Binding-site contacts:
Ligand atom C4 contacts residue HIS146 of chain 1.B at 3.5 Å.
Ligand atom C7 contacts residue ASN148 of chain 1.B at 3.3 Å.
Ligand atom O5 contacts residue SER151 of chain 1.B at 3.8 Å.
Ligand atom C5 contacts residue ASN149 of chain 1.B at 3.7 Å.
Ligand atom C7 contacts residue ASN149 of chain 1.B at 3.9 Å.
Ligand atom N2 contacts residue ASN148 of chain 1.B at 4.2 Å.
Ligand atom O7 contacts residue ASN149 of chain 1.B at 4.5 Å.
Ligand atom C8 contacts residue ASN148 of chain 1.B at 4.0 Å.
Ligand atom C6 contacts residue HIS146 of chain 1.B at 3.6 Å.
Ligand atom N2 contacts residue ASN149 of chain 1.B at 2.9 Å (h-bond).
Ligand atom O6 contacts residue MET153 of chain 1.B at 3.8 Å.
Ligand atom C3 contacts residue ASN149 of chain 1.B at 3.8 Å.
Ligand atom C1 contacts residue ASN149 of chain 1.B at 1.4 Å.
Ligand atom C5 contacts residue HIS146 of chain 1.B at 3.9 Å.
Ligand atom C2 contacts residue ASN148 of chain 1.B at 4.3 Å.
Ligand atom O4 contacts residue HIS146 of chain 1.B at 3.8 Å.
Ligand atom O5 contacts residue HIS146 of chain 1.B at 4.0 Å.
Ligand atom O6 contacts residue SER151 of chain 1.B at 3.4 Å.
Ligand atom C5 contacts residue SER151 of chain 1.B at 4.4 Å.
Ligand atom O5 contacts residue ASN149 of chain 1.B at 2.4 Å (h-bond).
Ligand atom C4 contacts residue ASN149 of chain 1.B at 4.3 Å.
Ligand atom O3 contacts residue HIS146 of chain 1.B at 4.4 Å.
Ligand atom C2 contacts residue ASN149 of chain 1.B at 2.5 Å.
Ligand atom C6 contacts residue MET153 of chain 1.B at 3.8 Å (hydrophobic).
Ligand atom O7 contacts residue ASN148 of chain 1.B at 2.4 Å (h-bond).
Ligand atom C6 contacts residue SER151 of chain 1.B at 3.7 Å.

The protein below binds the small molecule below.
Small molecule (SMILES): CC(=O)N[C@@H]1[C@@H](O)[C@H](O)[C@@H](CO)O[C@H]1O

Sequence of chain 1.B:
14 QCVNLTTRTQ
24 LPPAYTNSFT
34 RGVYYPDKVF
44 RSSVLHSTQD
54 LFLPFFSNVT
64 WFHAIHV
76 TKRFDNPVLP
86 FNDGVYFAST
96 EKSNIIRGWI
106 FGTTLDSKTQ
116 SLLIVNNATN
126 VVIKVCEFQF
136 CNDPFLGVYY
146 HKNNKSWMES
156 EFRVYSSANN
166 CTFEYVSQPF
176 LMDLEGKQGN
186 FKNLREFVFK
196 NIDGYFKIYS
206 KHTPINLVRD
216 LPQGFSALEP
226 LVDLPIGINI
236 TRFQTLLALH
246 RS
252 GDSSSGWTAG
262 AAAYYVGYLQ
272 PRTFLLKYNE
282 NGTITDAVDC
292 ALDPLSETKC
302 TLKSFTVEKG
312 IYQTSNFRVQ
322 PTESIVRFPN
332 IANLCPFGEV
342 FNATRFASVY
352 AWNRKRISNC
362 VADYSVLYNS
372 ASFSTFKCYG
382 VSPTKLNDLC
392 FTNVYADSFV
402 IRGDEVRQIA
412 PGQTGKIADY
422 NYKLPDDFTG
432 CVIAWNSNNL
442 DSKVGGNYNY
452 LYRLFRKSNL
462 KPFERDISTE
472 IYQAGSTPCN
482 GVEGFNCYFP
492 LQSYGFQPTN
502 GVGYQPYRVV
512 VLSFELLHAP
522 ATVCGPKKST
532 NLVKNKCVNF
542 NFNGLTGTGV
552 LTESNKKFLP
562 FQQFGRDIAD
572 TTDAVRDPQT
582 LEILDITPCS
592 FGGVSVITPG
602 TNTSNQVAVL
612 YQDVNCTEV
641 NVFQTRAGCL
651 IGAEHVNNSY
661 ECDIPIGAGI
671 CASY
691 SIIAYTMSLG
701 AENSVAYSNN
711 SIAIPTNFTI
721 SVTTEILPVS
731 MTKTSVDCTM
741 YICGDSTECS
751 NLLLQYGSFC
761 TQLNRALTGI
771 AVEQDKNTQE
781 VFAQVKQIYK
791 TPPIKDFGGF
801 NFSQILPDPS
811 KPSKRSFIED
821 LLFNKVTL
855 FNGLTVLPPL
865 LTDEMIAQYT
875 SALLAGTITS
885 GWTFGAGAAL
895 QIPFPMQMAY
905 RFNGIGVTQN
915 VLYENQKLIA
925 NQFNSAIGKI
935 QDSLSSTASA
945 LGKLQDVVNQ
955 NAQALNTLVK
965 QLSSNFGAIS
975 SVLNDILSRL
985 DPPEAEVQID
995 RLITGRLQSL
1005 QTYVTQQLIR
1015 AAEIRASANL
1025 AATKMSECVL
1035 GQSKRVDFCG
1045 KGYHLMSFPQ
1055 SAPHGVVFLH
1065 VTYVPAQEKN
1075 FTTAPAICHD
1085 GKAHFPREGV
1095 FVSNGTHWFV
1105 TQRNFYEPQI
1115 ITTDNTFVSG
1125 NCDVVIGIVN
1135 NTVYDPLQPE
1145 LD